Binding-site contacts:
Ligand atom C1 contacts residue HIS164 of chain 2.A at 4.0 Å.
Ligand atom C3 contacts residue ARG188 of chain 2.A at 4.1 Å.
Ligand atom C4 contacts residue MET165 of chain 2.A at 4.4 Å (hydrophobic).
Ligand atom N1 contacts residue HIS41 of chain 2.A at 3.5 Å (h-bond).
Ligand atom O1 contacts residue HIS41 of chain 2.A at 3.8 Å.
Ligand atom N1 contacts residue CYS145 of chain 2.A at 3.0 Å (h-bond).
Ligand atom C6 contacts residue HIS164 of chain 2.A at 3.8 Å.
Ligand atom C9 contacts residue HIS41 of chain 2.A at 3.5 Å.
Ligand atom C3 contacts residue GLN189 of chain 2.A at 4.4 Å.
Ligand atom O1 contacts residue CYS145 of chain 2.A at 2.6 Å (h-bond).
Ligand atom O1 contacts residue LEU27 of chain 2.A at 4.2 Å.
Ligand atom C7 contacts residue CYS145 of chain 2.A at 2.8 Å (hydrophobic).
Ligand atom O1 contacts residue GLY146 of chain 2.A at 4.4 Å.
Ligand atom C1 contacts residue MET165 of chain 2.A at 4.1 Å (hydrophobic).
Ligand atom C8 contacts residue HIS164 of chain 2.A at 3.5 Å.
Ligand atom O1 contacts residue HIS164 of chain 2.A at 3.5 Å (h-bond).
Ligand atom C6 contacts residue CYS145 of chain 2.A at 4.3 Å (hydrophobic).
Ligand atom C9 contacts residue HIS164 of chain 2.A at 3.1 Å.
Ligand atom C7 contacts residue HIS164 of chain 2.A at 3.0 Å.
Ligand atom C2 contacts residue ARG188 of chain 2.A at 4.4 Å.
Ligand atom C5 contacts residue HIS41 of chain 2.A at 3.8 Å.
Ligand atom C3 contacts residue MET165 of chain 2.A at 4.2 Å (hydrophobic).
Ligand atom O1 contacts residue PRO39 of chain 2.A at 3.5 Å.
Ligand atom C6 contacts residue MET165 of chain 2.A at 4.2 Å (hydrophobic).
Ligand atom C1 contacts residue HIS41 of chain 2.A at 3.5 Å.
Ligand atom N1 contacts residue HIS164 of chain 2.A at 3.2 Å (h-bond).
Ligand atom O1 contacts residue HIS163 of chain 2.A at 3.8 Å.
Ligand atom C2 contacts residue HIS41 of chain 2.A at 4.1 Å.
Ligand atom C6 contacts residue HIS41 of chain 2.A at 3.5 Å.
Ligand atom C2 contacts residue MET165 of chain 2.A at 4.1 Å (hydrophobic).
Ligand atom C8 contacts residue HIS41 of chain 2.A at 3.4 Å.
Ligand atom C2 contacts residue ASP187 of chain 2.A at 3.9 Å.
Ligand atom C5 contacts residue MET165 of chain 2.A at 4.4 Å (hydrophobic).
Ligand atom C8 contacts residue CYS145 of chain 2.A at 4.1 Å (hydrophobic).
Ligand atom C3 contacts residue ASP187 of chain 2.A at 4.2 Å.
Ligand atom C7 contacts residue HIS41 of chain 2.A at 3.2 Å.
Ligand atom C4 contacts residue HIS41 of chain 2.A at 4.5 Å.
Ligand atom C9 contacts residue CYS145 of chain 2.A at 1.9 Å (hydrophobic).

The small molecule below binds the protein below.
Small molecule (SMILES): O=Cc1cc2ccccc2[nH]1

Sequence of chain 2.A:
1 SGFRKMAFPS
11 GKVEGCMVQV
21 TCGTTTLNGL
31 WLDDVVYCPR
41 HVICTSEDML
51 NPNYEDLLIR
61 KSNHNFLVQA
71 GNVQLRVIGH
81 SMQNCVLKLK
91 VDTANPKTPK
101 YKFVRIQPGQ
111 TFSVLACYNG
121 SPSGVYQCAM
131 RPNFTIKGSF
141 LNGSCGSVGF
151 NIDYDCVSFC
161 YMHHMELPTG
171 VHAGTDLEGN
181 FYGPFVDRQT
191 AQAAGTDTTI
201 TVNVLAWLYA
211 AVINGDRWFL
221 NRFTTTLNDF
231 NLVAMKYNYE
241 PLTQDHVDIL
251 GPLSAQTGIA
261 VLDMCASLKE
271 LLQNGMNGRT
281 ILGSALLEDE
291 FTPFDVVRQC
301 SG